A protein and the small-molecule ligand that binds it are described below.
Small molecule (SMILES): C[C@H](CCC(=O)O)[C@H]1CC[C@H]2[C@@H]3[C@H](O)C[C@@H]4C[C@H](O)CC[C@]4(C)[C@H]3C[C@H](O)[C@]12C

Binding-site contacts:
Ligand atom C20 contacts residue TRP288 of chain 1.A at 4.2 Å (hydrophobic).
Ligand atom C24 contacts residue HIS103 of chain 1.C at 3.2 Å.
Ligand atom C1 contacts residue ASP300 of chain 1.A at 4.5 Å.
Ligand atom C21 contacts residue TRP288 of chain 1.A at 3.9 Å (hydrophobic).
Ligand atom C20 contacts residue PGV1 of chain 1.IB at 4.4 Å.
Ligand atom C24 contacts residue PGV1 of chain 1.IB at 3.9 Å.
Ligand atom C24 contacts residue HIS233 of chain 1.A at 3.6 Å.
Ligand atom C21 contacts residue HIS233 of chain 1.A at 3.6 Å.
Ligand atom C11 contacts residue PHE305 of chain 1.A at 4.0 Å (hydrophobic).
Ligand atom C11 contacts residue TYR304 of chain 1.A at 4.4 Å (hydrophobic).
Ligand atom C19 contacts residue EDO1 of chain 1.OA at 3.9 Å.
Ligand atom C9 contacts residue THR301 of chain 1.A at 4.4 Å.
Ligand atom C11 contacts residue THR301 of chain 1.A at 3.9 Å.
Ligand atom C18 contacts residue EDO1 of chain 1.OA at 4.2 Å.
Ligand atom C8 contacts residue PGV1 of chain 1.IB at 4.5 Å.
Ligand atom O26 contacts residue TRP99 of chain 1.C at 2.8 Å (h-bond).
Ligand atom O25 contacts residue PGV1 of chain 1.IB at 3.7 Å.
Ligand atom O25 contacts residue HIS103 of chain 1.C at 3.0 Å (h-bond).
Ligand atom C15 contacts residue PGV1 of chain 1.IB at 3.8 Å.
Ligand atom O26 contacts residue HIS233 of chain 1.A at 4.0 Å.
Ligand atom C7 contacts residue PGV1 of chain 1.IB at 4.3 Å.
Ligand atom O3 contacts residue ASP300 of chain 1.A at 3.5 Å.
Ligand atom C2 contacts residue THR301 of chain 1.A at 4.0 Å.
Ligand atom C23 contacts residue PGV1 of chain 1.IB at 4.2 Å.
Ligand atom O25 contacts residue HIS233 of chain 1.A at 3.5 Å (h-bond).
Ligand atom C2 contacts residue ASP300 of chain 1.A at 3.7 Å.
Ligand atom C2 contacts residue TYR304 of chain 1.A at 4.1 Å (hydrophobic).
Ligand atom C12 contacts residue PHE305 of chain 1.A at 4.0 Å (hydrophobic).
Ligand atom C22 contacts residue PGV1 of chain 1.IB at 4.2 Å.
Ligand atom C23 contacts residue HIS233 of chain 1.A at 3.6 Å.
Ligand atom O12 contacts residue THR301 of chain 1.A at 2.7 Å (h-bond).
Ligand atom C23 contacts residue TRP99 of chain 1.C at 3.7 Å (hydrophobic).
Ligand atom C12 contacts residue THR301 of chain 1.A at 3.8 Å.
Ligand atom C1 contacts residue TYR304 of chain 1.A at 3.5 Å (hydrophobic).
Ligand atom C18 contacts residue TRP288 of chain 1.A at 4.1 Å (hydrophobic).
Ligand atom C24 contacts residue TRP99 of chain 1.C at 3.7 Å (hydrophobic).
Ligand atom C16 contacts residue PGV1 of chain 1.IB at 4.2 Å.
Ligand atom O26 contacts residue HIS103 of chain 1.C at 2.5 Å (h-bond).
Ligand atom O26 contacts residue PGV1 of chain 1.IB at 3.9 Å.
Ligand atom C19 contacts residue TYR304 of chain 1.A at 4.2 Å (hydrophobic).

Sequence of chain 1.A:
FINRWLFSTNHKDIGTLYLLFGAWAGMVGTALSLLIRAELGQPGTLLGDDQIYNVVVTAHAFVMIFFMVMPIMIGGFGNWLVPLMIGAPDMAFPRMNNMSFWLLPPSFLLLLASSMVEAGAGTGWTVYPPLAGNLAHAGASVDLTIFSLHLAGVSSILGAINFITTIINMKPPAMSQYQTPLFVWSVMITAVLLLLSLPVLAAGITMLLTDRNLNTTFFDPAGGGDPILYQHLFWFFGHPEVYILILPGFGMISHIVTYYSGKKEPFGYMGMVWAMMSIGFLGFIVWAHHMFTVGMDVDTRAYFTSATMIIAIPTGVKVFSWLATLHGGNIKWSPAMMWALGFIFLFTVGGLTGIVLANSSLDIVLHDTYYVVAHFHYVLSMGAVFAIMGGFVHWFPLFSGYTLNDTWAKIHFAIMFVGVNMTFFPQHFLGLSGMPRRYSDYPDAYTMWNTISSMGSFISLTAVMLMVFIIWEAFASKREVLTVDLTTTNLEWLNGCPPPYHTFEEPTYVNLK

Sequence of chain 1.C:
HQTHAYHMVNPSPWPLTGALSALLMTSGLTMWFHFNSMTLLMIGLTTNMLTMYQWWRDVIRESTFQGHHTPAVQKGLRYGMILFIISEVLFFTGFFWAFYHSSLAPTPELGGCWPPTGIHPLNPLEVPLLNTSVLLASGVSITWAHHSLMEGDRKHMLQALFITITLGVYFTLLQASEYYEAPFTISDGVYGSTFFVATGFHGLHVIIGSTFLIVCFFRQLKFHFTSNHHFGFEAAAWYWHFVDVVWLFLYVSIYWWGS